The protein below binds the small molecule below.
Small molecule (SMILES): C[C@@H](c1ccc(F)cc1)n1nnc2cnc3ccc(-c4ccc5ocnc5c4)cc3c21

Binding-site contacts:
Ligand atom N4 contacts residue GLU60 of chain 1.B at 3.8 Å.
Ligand atom C16 contacts residue LEU21 of chain 1.B at 3.7 Å (hydrophobic).
Ligand atom C14 contacts residue LEU149 of chain 1.B at 3.8 Å (hydrophobic).
Ligand atom N contacts residue ASN147 of chain 1.B at 3.3 Å (h-bond).
Ligand atom C8 contacts residue ASP179 of chain 1.B at 3.3 Å.
Ligand atom C14 contacts residue VAL29 of chain 1.B at 3.8 Å (hydrophobic).
Ligand atom N1 contacts residue ASN147 of chain 1.B at 3.4 Å (h-bond).
Ligand atom C23 contacts residue ASP179 of chain 1.B at 3.1 Å.
Ligand atom C5 contacts residue GLY22 of chain 1.B at 3.7 Å.
Ligand atom C17 contacts residue ALA43 of chain 1.B at 3.7 Å (hydrophobic).
Ligand atom C15 contacts residue LEU149 of chain 1.B at 3.4 Å (hydrophobic).
Ligand atom C21 contacts residue PHE95 of chain 1.B at 3.6 Å (hydrophobic).
Ligand atom C4 contacts residue VAL29 of chain 1.B at 3.6 Å (hydrophobic).
Ligand atom C23 contacts residue LYS45 of chain 1.B at 3.3 Å.
Ligand atom N4 contacts residue LYS45 of chain 1.B at 2.9 Å (salt-bridge).
Ligand atom C16 contacts residue LEU149 of chain 1.B at 3.7 Å (hydrophobic).
Ligand atom C9 contacts residue ASP179 of chain 1.B at 3.8 Å.
Ligand atom C21 contacts residue LYS45 of chain 1.B at 3.7 Å.
Ligand atom N2 contacts residue PHE26 of chain 1.B at 3.7 Å.
Ligand atom O contacts residue ALA43 of chain 1.B at 3.7 Å.
Ligand atom C4 contacts residue GLY22 of chain 1.B at 3.6 Å.
Ligand atom F contacts residue GLY22 of chain 1.B at 3.0 Å.
Ligand atom N3 contacts residue LEU149 of chain 1.B at 3.4 Å.
Ligand atom C contacts residue GLU146 of chain 1.B at 3.5 Å.
Ligand atom C16 contacts residue LEU98 of chain 1.B at 3.4 Å (hydrophobic).
Ligand atom C18 contacts residue GLU96 of chain 1.B at 3.6 Å.
Ligand atom C17 contacts residue LEU149 of chain 1.B at 3.6 Å (hydrophobic).
Ligand atom O contacts residue LEU149 of chain 1.B at 3.8 Å.
Ligand atom F contacts residue VAL29 of chain 1.B at 3.9 Å.
Ligand atom C8 contacts residue PHE26 of chain 1.B at 3.9 Å (hydrophobic).
Ligand atom C21 contacts residue GLU60 of chain 1.B at 3.8 Å.
Ligand atom C1 contacts residue ASN147 of chain 1.B at 3.3 Å.
Ligand atom C20 contacts residue PHE95 of chain 1.B at 3.4 Å (hydrophobic).
Ligand atom N2 contacts residue ASP179 of chain 1.B at 3.2 Å (salt-bridge).
Ligand atom O contacts residue LEU98 of chain 1.B at 3.1 Å (h-bond).
Ligand atom F contacts residue LEU21 of chain 1.B at 3.0 Å.
Ligand atom N4 contacts residue ASP179 of chain 1.B at 3.7 Å.
Ligand atom C contacts residue ASN147 of chain 1.B at 3.3 Å.
Ligand atom C11 contacts residue VAL178 of chain 1.B at 3.7 Å (hydrophobic).
Ligand atom C18 contacts residue ALA43 of chain 1.B at 3.9 Å (hydrophobic).

Sequence of chain 1.B:
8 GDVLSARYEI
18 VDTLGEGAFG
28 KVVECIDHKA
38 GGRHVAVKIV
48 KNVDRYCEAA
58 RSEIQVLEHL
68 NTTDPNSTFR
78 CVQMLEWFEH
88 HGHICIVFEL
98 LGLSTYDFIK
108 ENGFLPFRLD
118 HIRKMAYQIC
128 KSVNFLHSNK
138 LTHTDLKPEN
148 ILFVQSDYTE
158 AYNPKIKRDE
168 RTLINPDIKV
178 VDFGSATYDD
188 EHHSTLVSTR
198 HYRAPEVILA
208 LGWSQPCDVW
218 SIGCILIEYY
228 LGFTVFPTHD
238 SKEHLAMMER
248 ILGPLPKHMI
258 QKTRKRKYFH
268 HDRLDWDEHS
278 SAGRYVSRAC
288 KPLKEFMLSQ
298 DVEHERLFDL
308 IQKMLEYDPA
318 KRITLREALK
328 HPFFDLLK